Binding-site contacts:
Ligand atom O6 contacts residue PHE137 of chain 1.B at 3.4 Å.
Ligand atom C7 contacts residue ARG148 of chain 1.B at 3.6 Å.
Ligand atom C contacts residue PHE130 of chain 1.B at 3.8 Å (hydrophobic).
Ligand atom C contacts residue LEU150 of chain 1.B at 3.6 Å (hydrophobic).
Ligand atom P1 contacts residue GLY135 of chain 1.B at 3.7 Å.
Ligand atom C4 contacts residue GLN194 of chain 1.B at 3.4 Å.
Ligand atom C3 contacts residue ILE182 of chain 1.B at 3.7 Å (hydrophobic).
Ligand atom P1 contacts residue ARG129 of chain 1.B at 3.2 Å.
Ligand atom O7 contacts residue ARG129 of chain 1.B at 2.6 Å (salt-bridge).
Ligand atom C17 contacts residue TYR134 of chain 1.B at 3.7 Å (hydrophobic).
Ligand atom N contacts residue LEU150 of chain 1.B at 3.8 Å.
Ligand atom C6 contacts residue LEU150 of chain 1.B at 3.7 Å (hydrophobic).
Ligand atom O12 contacts residue GLY105 of chain 1.B at 3.7 Å.
Ligand atom C3 contacts residue LEU138 of chain 1.B at 3.5 Å (hydrophobic).
Ligand atom N contacts residue ARG129 of chain 1.B at 3.3 Å (salt-bridge).
Ligand atom C21 contacts residue GLN194 of chain 1.B at 3.1 Å.
Ligand atom O contacts residue PHE130 of chain 1.B at 3.0 Å (h-bond).
Ligand atom N3 contacts residue TYR134 of chain 1.B at 3.5 Å.
Ligand atom C10 contacts residue PHE137 of chain 1.B at 3.6 Å (hydrophobic).
Ligand atom C10 contacts residue THR136 of chain 1.B at 3.6 Å.
Ligand atom C2 contacts residue LEU138 of chain 1.B at 3.7 Å (hydrophobic).
Ligand atom O contacts residue ARG148 of chain 1.B at 3.1 Å (salt-bridge).
Ligand atom O8 contacts residue GLY135 of chain 1.B at 3.7 Å.
Ligand atom C4 contacts residue ILE182 of chain 1.B at 3.7 Å (hydrophobic).
Ligand atom N contacts residue PHE130 of chain 1.B at 2.8 Å (h-bond).
Ligand atom N contacts residue PHE137 of chain 1.B at 3.8 Å.
Ligand atom O5 contacts residue PHE137 of chain 1.B at 3.5 Å.
Ligand atom O6 contacts residue ARG129 of chain 1.B at 2.9 Å (salt-bridge).
Ligand atom C5 contacts residue ARG148 of chain 1.B at 3.6 Å.
Ligand atom O13 contacts residue GLN194 of chain 1.B at 2.6 Å (h-bond).
Ligand atom O2 contacts residue TYR100 of chain 1.B at 3.6 Å.
Ligand atom O contacts residue ARG129 of chain 1.B at 3.5 Å.
Ligand atom O13 contacts residue GLY105 of chain 1.B at 3.7 Å.
Ligand atom C3 contacts residue GLN194 of chain 1.B at 3.6 Å.
Ligand atom O6 contacts residue GLY135 of chain 1.B at 3.1 Å.
Ligand atom O6 contacts residue THR136 of chain 1.B at 2.8 Å (h-bond).
Ligand atom C20 contacts residue PHE137 of chain 1.B at 3.7 Å (hydrophobic).
Ligand atom C21 contacts residue PHE137 of chain 1.B at 3.4 Å (hydrophobic).
Ligand atom O1 contacts residue LEU150 of chain 1.B at 3.6 Å.
Ligand atom O12 contacts residue PRO101 of chain 1.B at 3.7 Å.

Sequence of chain 1.B:
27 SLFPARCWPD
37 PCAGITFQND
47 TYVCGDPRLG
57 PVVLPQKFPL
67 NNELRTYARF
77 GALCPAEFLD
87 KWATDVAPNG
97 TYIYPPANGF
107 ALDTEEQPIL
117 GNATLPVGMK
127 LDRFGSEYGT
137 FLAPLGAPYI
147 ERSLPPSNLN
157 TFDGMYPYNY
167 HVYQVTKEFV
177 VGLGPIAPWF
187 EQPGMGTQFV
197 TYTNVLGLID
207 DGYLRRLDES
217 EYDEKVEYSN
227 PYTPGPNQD

The protein below binds the small molecule below.
Small molecule (SMILES): NC(=O)c1cccc([C@@H]2O[C@H](COP(=O)(O)OP(=O)(O)OC[C@H]3O[C@@H](n4cnc5c(N)ncnc54)[C@H](O)[C@@H]3O)[C@@H](O)[C@H]2O)c1